Binding-site contacts:
Ligand atom CA contacts residue ASN105 of chain 1.A at 4.2 Å.
Ligand atom CB contacts residue HIS135 of chain 1.A at 4.4 Å.
Ligand atom CB contacts residue LEU190 of chain 1.A at 4.5 Å (hydrophobic).
Ligand atom CA contacts residue ALA106 of chain 1.A at 4.4 Å (hydrophobic).
Ligand atom CB contacts residue LYS1 of chain 1.H at 3.5 Å.
Ligand atom CB contacts residue GLU136 of chain 1.A at 3.2 Å.
Ligand atom O contacts residue HIS219 of chain 1.A at 3.5 Å.
Ligand atom CG2 contacts residue LYS1 of chain 1.H at 3.4 Å.
Ligand atom O contacts residue LYS1 of chain 1.H at 2.3 Å (salt-bridge).
Ligand atom OG1 contacts residue LYS1 of chain 1.H at 4.2 Å.
Ligand atom CG2 contacts residue GLU136 of chain 1.A at 4.1 Å.
Ligand atom CG2 contacts residue ASN105 of chain 1.A at 3.9 Å.
Ligand atom C contacts residue HIS219 of chain 1.A at 4.1 Å.
Ligand atom CB contacts residue VAL132 of chain 1.A at 4.1 Å (hydrophobic).
Ligand atom CG2 contacts residue VAL132 of chain 1.A at 4.3 Å (hydrophobic).
Ligand atom CA contacts residue HIS135 of chain 1.A at 4.0 Å.
Ligand atom O contacts residue LEU190 of chain 1.A at 4.2 Å.
Ligand atom O contacts residue HIS135 of chain 1.A at 4.3 Å.
Ligand atom CG2 contacts residue LEU190 of chain 1.A at 3.9 Å (hydrophobic).
Ligand atom OG1 contacts residue VAL132 of chain 1.A at 4.2 Å.
Ligand atom OG1 contacts residue LEU190 of chain 1.A at 4.0 Å.
Ligand atom C contacts residue LYS1 of chain 1.H at 1.4 Å.
Ligand atom CA contacts residue GLU136 of chain 1.A at 3.2 Å.
Ligand atom OG1 contacts residue HIS135 of chain 1.A at 4.1 Å.
Ligand atom N contacts residue ASN105 of chain 1.A at 3.4 Å (h-bond).
Ligand atom C contacts residue ARG191 of chain 1.A at 4.0 Å.
Ligand atom N contacts residue GLU136 of chain 1.A at 2.7 Å (salt-bridge).
Ligand atom CA contacts residue LYS1 of chain 1.H at 2.5 Å.
Ligand atom OG1 contacts residue GLU136 of chain 1.A at 4.3 Å.
Ligand atom C contacts residue LEU190 of chain 1.A at 4.4 Å (hydrophobic).
Ligand atom O contacts residue GLU159 of chain 1.A at 4.1 Å.
Ligand atom N contacts residue LYS1 of chain 1.H at 2.7 Å (salt-bridge).
Ligand atom N contacts residue ALA106 of chain 1.A at 3.0 Å (h-bond).
Ligand atom O contacts residue ARG191 of chain 1.A at 2.8 Å (salt-bridge).
Ligand atom CG2 contacts residue PHE126 of chain 1.A at 3.9 Å (hydrophobic).
Ligand atom OG1 contacts residue ARG191 of chain 1.A at 3.6 Å (salt-bridge).
Ligand atom C contacts residue ASN105 of chain 1.A at 4.2 Å.

Sequence of chain 1.A:
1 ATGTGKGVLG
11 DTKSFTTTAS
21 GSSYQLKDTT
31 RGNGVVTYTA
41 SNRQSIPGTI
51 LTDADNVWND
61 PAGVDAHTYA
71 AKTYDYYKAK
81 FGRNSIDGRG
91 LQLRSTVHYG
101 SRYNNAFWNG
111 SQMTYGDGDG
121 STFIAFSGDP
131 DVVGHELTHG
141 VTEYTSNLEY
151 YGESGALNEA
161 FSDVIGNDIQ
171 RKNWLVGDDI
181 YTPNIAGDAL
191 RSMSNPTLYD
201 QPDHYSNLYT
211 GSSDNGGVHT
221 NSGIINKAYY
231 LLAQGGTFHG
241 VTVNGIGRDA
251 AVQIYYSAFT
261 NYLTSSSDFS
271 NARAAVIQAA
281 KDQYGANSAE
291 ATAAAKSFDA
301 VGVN

The protein below binds the small molecule below.
Small molecule (SMILES): C[C@@H](O)[C@H](N)C(=O)O